A small-molecule ligand and the protein it binds are described below.
Small molecule (SMILES): CC[C@H](C)[C@H](NC(=O)[C@H](CO)NC(=O)[C@H](CC(=O)O)NC(=O)[C@@H](N)CCC(=O)O)C(=O)N[C@@H](CC(C)C)C(=O)N[C@@H](CCC(N)=O)C(=O)N1CCC[C@H]1C(=O)NCC(=O)N[C@@H](C)C(=O)N[C@@H](Cc1ccccc1)C(=O)N[C@@H](CO)C(=O)N[C@@H](C)C(=O)N[C@H](C=O)CC(N)=O

Binding-site contacts:
Ligand atom CA contacts residue ILE535 of chain 6.HA at 3.8 Å (hydrophobic).
Ligand atom CD contacts residue TYR537 of chain 6.HA at 4.5 Å (hydrophobic).
Ligand atom CD1 contacts residue LEU413 of chain 6.HA at 4.1 Å (hydrophobic).
Ligand atom NE2 contacts residue PRO536 of chain 6.HA at 4.2 Å.
Ligand atom CD1 contacts residue PHE402 of chain 6.HA at 4.0 Å (hydrophobic).
Ligand atom CB contacts residue THR488 of chain 6.HA at 4.4 Å.
Ligand atom O contacts residue LEU534 of chain 6.HA at 4.3 Å.
Ligand atom CD2 contacts residue MET485 of chain 6.HA at 4.0 Å (hydrophobic).
Ligand atom CD2 contacts residue ALA484 of chain 6.HA at 3.6 Å (hydrophobic).
Ligand atom CD1 contacts residue GLN538 of chain 6.HA at 3.1 Å.
Ligand atom CG contacts residue TYR537 of chain 6.HA at 3.2 Å (hydrophobic).
Ligand atom CB contacts residue ILE535 of chain 6.HA at 4.2 Å (hydrophobic).
Ligand atom CE1 contacts residue LEU413 of chain 6.HA at 4.2 Å (hydrophobic).
Ligand atom CB contacts residue LEU534 of chain 6.HA at 4.3 Å (hydrophobic).
Ligand atom CD2 contacts residue THR488 of chain 6.HA at 4.2 Å.
Ligand atom OD1 contacts residue TYR533 of chain 6.HA at 3.4 Å.
Ligand atom CA contacts residue TYR537 of chain 6.HA at 4.5 Å (hydrophobic).
Ligand atom CG contacts residue TYR533 of chain 6.HA at 3.3 Å (hydrophobic).
Ligand atom O contacts residue HIS409 of chain 6.HA at 3.6 Å.
Ligand atom N contacts residue PRO536 of chain 6.HA at 4.2 Å.
Ligand atom O contacts residue PRO536 of chain 6.HA at 3.8 Å.
Ligand atom ND2 contacts residue TYR533 of chain 6.HA at 3.7 Å.
Ligand atom CB contacts residue TYR537 of chain 6.HA at 3.0 Å (hydrophobic).
Ligand atom CB contacts residue GLU481 of chain 6.HA at 3.6 Å.
Ligand atom CD1 contacts residue ILE535 of chain 6.HA at 4.0 Å (hydrophobic).
Ligand atom CG contacts residue PRO536 of chain 6.HA at 4.5 Å (hydrophobic).
Ligand atom CG1 contacts residue THR488 of chain 6.HA at 4.2 Å.
Ligand atom CD1 contacts residue THR488 of chain 6.HA at 4.2 Å.
Ligand atom N contacts residue ILE535 of chain 6.HA at 3.7 Å.
Ligand atom CD1 contacts residue ILE535 of chain 6.HA at 4.0 Å (hydrophobic).
Ligand atom C contacts residue HIS409 of chain 6.HA at 4.4 Å.
Ligand atom CB contacts residue TYR533 of chain 6.HA at 3.6 Å (hydrophobic).

Sequence of chain 6.HA:
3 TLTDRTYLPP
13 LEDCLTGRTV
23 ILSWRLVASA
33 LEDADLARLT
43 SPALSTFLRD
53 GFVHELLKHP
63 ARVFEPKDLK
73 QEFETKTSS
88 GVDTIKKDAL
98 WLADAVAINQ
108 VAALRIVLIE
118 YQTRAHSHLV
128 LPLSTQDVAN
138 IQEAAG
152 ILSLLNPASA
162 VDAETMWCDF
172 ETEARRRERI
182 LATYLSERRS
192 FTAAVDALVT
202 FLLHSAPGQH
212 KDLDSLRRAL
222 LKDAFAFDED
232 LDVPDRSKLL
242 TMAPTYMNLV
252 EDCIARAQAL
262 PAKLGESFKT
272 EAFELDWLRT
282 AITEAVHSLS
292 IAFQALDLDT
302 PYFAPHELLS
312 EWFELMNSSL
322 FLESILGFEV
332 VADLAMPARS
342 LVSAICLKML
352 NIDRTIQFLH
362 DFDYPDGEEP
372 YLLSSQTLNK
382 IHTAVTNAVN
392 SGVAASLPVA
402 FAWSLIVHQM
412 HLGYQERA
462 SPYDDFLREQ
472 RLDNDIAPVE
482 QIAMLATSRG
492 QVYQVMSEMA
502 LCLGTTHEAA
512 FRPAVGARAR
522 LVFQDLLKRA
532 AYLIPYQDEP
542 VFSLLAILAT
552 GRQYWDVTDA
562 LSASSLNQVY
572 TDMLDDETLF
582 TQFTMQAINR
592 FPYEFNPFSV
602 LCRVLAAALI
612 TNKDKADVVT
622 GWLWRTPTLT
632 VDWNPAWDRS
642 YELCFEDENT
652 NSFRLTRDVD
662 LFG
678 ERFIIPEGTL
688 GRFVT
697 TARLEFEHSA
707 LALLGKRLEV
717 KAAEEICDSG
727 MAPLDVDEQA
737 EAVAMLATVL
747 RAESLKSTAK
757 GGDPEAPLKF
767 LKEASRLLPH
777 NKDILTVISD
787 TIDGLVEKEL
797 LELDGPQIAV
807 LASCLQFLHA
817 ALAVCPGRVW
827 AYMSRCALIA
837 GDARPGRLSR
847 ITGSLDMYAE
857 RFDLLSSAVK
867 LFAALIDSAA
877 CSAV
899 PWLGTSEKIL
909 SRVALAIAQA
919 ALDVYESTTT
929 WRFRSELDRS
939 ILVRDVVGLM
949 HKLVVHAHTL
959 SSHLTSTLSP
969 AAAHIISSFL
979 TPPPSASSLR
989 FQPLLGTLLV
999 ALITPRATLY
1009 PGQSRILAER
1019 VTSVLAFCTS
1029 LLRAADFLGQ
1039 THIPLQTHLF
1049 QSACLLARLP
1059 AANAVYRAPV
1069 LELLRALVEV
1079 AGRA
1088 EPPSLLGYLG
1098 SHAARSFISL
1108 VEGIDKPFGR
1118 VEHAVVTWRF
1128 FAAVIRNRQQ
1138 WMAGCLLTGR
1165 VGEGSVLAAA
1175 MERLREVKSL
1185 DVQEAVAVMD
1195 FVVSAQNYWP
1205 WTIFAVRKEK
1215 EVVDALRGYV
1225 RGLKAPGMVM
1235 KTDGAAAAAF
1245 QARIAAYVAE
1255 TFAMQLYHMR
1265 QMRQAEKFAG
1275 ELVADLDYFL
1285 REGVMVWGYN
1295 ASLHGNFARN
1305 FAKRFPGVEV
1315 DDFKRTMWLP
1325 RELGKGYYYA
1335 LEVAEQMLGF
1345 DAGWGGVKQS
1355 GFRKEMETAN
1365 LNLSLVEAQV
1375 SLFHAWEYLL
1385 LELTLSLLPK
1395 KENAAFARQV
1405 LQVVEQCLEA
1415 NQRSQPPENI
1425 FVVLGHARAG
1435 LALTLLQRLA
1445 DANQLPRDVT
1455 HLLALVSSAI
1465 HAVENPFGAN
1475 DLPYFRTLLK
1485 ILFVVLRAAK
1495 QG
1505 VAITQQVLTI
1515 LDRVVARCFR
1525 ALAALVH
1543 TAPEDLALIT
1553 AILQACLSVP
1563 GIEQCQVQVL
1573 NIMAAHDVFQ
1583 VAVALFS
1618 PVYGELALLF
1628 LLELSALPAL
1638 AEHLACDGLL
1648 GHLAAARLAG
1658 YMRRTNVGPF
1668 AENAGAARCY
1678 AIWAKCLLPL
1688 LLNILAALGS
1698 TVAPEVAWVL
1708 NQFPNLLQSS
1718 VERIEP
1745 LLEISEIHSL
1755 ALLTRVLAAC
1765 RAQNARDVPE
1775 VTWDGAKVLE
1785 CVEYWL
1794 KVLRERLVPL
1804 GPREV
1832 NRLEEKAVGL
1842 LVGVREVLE